This small molecule binds to this protein.
Small molecule (SMILES): NC(=O)[C@H](Cc1ccc(C(F)(F)P(=O)(O)O)cc1)NC(=O)[C@H](Cc1ccc(C(F)(F)P(=O)(O)O)cc1)NC(=O)[C@H](CCC(=O)O)NC(=O)c1ccccc1

Binding-site contacts:
Ligand atom C14 contacts residue TYR58 of chain 1.D at 3.4 Å (hydrophobic).
Ligand atom O49 contacts residue ARG233 of chain 1.D at 2.7 Å (salt-bridge).
Ligand atom C11 contacts residue ARG57 of chain 1.D at 3.1 Å.
Ligand atom C38 contacts residue TYR58 of chain 1.D at 3.4 Å (hydrophobic).
Ligand atom C15 contacts residue LYS132 of chain 1.D at 3.5 Å.
Ligand atom F30 contacts residue ARG59 of chain 1.D at 2.7 Å.
Ligand atom O6 contacts residue ARG59 of chain 1.D at 2.6 Å (salt-bridge).
Ligand atom C20 contacts residue ASP60 of chain 1.D at 3.4 Å.
Ligand atom O49 contacts residue ALA229 of chain 1.D at 3.2 Å (h-bond).
Ligand atom C8 contacts residue ARG57 of chain 1.D at 3.1 Å.
Ligand atom O51 contacts residue CYS227 of chain 1.D at 3.4 Å (h-bond).
Ligand atom C12 contacts residue TYR58 of chain 1.D at 3.4 Å (hydrophobic).
Ligand atom C37 contacts residue ASP60 of chain 1.D at 3.5 Å.
Ligand atom O51 contacts residue GLY232 of chain 1.D at 3.2 Å.
Ligand atom C5 contacts residue ARG59 of chain 1.D at 3.0 Å.
Ligand atom F46 contacts residue GLY232 of chain 1.D at 3.3 Å.
Ligand atom C15 contacts residue TYR58 of chain 1.D at 3.4 Å (hydrophobic).
Ligand atom O50 contacts residue ALA229 of chain 1.D at 3.2 Å.
Ligand atom O2 contacts residue ARG59 of chain 1.D at 2.9 Å (salt-bridge).
Ligand atom O50 contacts residue GLY230 of chain 1.D at 3.2 Å (h-bond).
Ligand atom C13 contacts residue ARG57 of chain 1.D at 3.3 Å.
Ligand atom O7 contacts residue ARG59 of chain 1.D at 2.7 Å (salt-bridge).
Ligand atom O51 contacts residue ARG233 of chain 1.D at 2.7 Å (salt-bridge).
Ligand atom O49 contacts residue SER228 of chain 1.D at 3.0 Å (h-bond).
Ligand atom O50 contacts residue GLY232 of chain 1.D at 3.1 Å (h-bond).
Ligand atom C15 contacts residue LEU131 of chain 1.D at 3.0 Å (hydrophobic).
Ligand atom O50 contacts residue CYS227 of chain 1.D at 3.3 Å (h-bond).
Ligand atom C13 contacts residue LEU131 of chain 1.D at 3.2 Å (hydrophobic).
Ligand atom N36 contacts residue ASP60 of chain 1.D at 2.8 Å (salt-bridge).
Ligand atom F46 contacts residue GLN274 of chain 1.D at 3.2 Å.
Ligand atom O2 contacts residue TYR58 of chain 1.D at 3.5 Å.
Ligand atom C52 contacts residue ASP60 of chain 1.D at 3.5 Å.
Ligand atom N54 contacts residue ASP60 of chain 1.D at 2.8 Å (salt-bridge).
Ligand atom O49 contacts residue CYS227 of chain 1.D at 3.4 Å (h-bond).
Ligand atom C20 contacts residue TYR58 of chain 1.D at 3.5 Å (hydrophobic).
Ligand atom O9 contacts residue ARG57 of chain 1.D at 2.5 Å (salt-bridge).
Ligand atom C19 contacts residue ASP60 of chain 1.D at 3.0 Å.
Ligand atom O50 contacts residue ILE231 of chain 1.D at 3.1 Å (h-bond).
Ligand atom C10 contacts residue ARG57 of chain 1.D at 3.4 Å.
Ligand atom N36 contacts residue TYR58 of chain 1.D at 3.5 Å.

Sequence of chain 1.D:
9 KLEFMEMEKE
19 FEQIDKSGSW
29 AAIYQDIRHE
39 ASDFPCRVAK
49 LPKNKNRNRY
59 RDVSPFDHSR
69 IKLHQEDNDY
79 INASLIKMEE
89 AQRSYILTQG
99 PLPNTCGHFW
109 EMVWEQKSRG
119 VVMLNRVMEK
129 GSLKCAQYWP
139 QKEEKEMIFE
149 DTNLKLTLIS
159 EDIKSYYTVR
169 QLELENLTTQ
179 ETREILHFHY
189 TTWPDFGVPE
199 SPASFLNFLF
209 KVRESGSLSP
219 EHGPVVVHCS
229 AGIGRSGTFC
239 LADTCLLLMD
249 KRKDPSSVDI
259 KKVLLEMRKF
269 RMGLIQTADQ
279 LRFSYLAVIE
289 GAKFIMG